Sequence of chain 20.A:
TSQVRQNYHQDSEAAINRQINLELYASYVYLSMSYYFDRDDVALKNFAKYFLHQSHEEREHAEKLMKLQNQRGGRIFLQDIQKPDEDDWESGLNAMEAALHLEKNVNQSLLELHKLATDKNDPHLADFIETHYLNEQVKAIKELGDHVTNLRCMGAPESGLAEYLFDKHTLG

This small molecule binds to this protein.
Small molecule (SMILES): CCCCSC(=S)SC(C)(C)C(=O)NCCN1C(=O)CCC1=O

Sequence of chain 5.A:
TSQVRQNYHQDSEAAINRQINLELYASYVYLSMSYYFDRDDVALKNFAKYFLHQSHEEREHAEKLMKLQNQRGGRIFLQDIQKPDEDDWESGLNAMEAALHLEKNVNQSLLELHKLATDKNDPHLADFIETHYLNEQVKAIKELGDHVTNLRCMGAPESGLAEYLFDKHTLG

Binding-site contacts:
Ligand atom C21 contacts residue ASP45 of chain 5.A at 4.2 Å.
Ligand atom C21 contacts residue CYS157 of chain 20.A at 2.8 Å (hydrophobic).
Ligand atom O19 contacts residue CYS157 of chain 20.A at 3.1 Å.
Ligand atom O19 contacts residue GLY164 of chain 5.A at 4.4 Å.
Ligand atom C20 contacts residue CYS157 of chain 20.A at 1.8 Å (hydrophobic).
Ligand atom N17 contacts residue CYS157 of chain 20.A at 3.9 Å.
Ligand atom C22 contacts residue CYS157 of chain 20.A at 4.0 Å (hydrophobic).
Ligand atom C18 contacts residue CYS157 of chain 20.A at 2.8 Å (hydrophobic).